The protein below binds the small molecule below.
Small molecule (SMILES): CC(=O)N[C@@H]1[C@@H](O)[C@H](O)[C@@H](CO)O[C@H]1O

Binding-site contacts:
Ligand atom C6 contacts residue CYS45 of chain 11.D at 4.4 Å (hydrophobic).
Ligand atom O6 contacts residue CYS45 of chain 11.D at 3.4 Å (h-bond).
Ligand atom C8 contacts residue PHE98 of chain 11.C at 3.6 Å (hydrophobic).
Ligand atom O5 contacts residue ASN75 of chain 11.C at 2.1 Å (h-bond).
Ligand atom C2 contacts residue NAG1 of chain 11.T at 4.1 Å.
Ligand atom O3 contacts residue NAG1 of chain 11.T at 2.4 Å (h-bond).
Ligand atom C6 contacts residue ASN75 of chain 11.C at 3.8 Å.
Ligand atom N2 contacts residue ASN75 of chain 11.C at 3.0 Å (h-bond).
Ligand atom C4 contacts residue ASN75 of chain 11.C at 4.0 Å.
Ligand atom O6 contacts residue ASN75 of chain 11.C at 3.8 Å.
Ligand atom C7 contacts residue MET126 of chain 11.C at 3.8 Å (hydrophobic).
Ligand atom C2 contacts residue ASN75 of chain 11.C at 2.6 Å.
Ligand atom C5 contacts residue NAG1 of chain 11.T at 3.7 Å.
Ligand atom C7 contacts residue ASN75 of chain 11.C at 2.8 Å.
Ligand atom C3 contacts residue ASN75 of chain 11.C at 3.5 Å.
Ligand atom O6 contacts residue THR48 of chain 11.D at 4.0 Å.
Ligand atom O7 contacts residue ASN75 of chain 11.C at 3.2 Å (h-bond).
Ligand atom C8 contacts residue MET126 of chain 11.C at 3.7 Å (hydrophobic).
Ligand atom C4 contacts residue NAG1 of chain 11.T at 2.9 Å.
Ligand atom O7 contacts residue MET126 of chain 11.C at 3.1 Å.
Ligand atom O4 contacts residue NAG1 of chain 11.T at 1.6 Å.
Ligand atom C1 contacts residue ASN75 of chain 11.C at 1.3 Å.
Ligand atom O5 contacts residue THR48 of chain 11.D at 4.0 Å.
Ligand atom C6 contacts residue NAG1 of chain 11.T at 3.4 Å.
Ligand atom O6 contacts residue GLU46 of chain 11.D at 3.8 Å.
Ligand atom C8 contacts residue ASN75 of chain 11.C at 3.0 Å.
Ligand atom C3 contacts residue NAG1 of chain 11.T at 3.3 Å.
Ligand atom C5 contacts residue ASN75 of chain 11.C at 3.2 Å.
Ligand atom O6 contacts residue NAG1 of chain 11.T at 4.1 Å.
Ligand atom C6 contacts residue THR48 of chain 11.D at 4.4 Å.

Sequence of chain 11.C:
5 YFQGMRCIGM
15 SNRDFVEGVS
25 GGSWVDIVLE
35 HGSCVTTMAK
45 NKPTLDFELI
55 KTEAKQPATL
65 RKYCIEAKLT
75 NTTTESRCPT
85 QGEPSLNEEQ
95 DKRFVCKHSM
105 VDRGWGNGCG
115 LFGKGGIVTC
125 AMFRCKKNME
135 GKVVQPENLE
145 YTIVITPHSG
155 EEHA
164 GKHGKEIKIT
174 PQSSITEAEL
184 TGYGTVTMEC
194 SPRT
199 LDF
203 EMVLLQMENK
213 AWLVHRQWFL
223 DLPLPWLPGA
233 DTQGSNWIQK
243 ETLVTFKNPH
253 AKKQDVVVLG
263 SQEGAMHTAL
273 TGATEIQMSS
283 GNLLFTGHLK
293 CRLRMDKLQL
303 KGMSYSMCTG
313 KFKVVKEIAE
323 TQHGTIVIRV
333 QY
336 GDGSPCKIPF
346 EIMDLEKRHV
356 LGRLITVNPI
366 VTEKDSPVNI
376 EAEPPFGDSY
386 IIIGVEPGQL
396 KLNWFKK

Sequence of chain 11.D:
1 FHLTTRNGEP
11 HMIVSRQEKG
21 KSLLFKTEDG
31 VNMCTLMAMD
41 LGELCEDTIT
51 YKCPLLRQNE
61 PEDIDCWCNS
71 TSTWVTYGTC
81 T